Sequence of chain 1.B:
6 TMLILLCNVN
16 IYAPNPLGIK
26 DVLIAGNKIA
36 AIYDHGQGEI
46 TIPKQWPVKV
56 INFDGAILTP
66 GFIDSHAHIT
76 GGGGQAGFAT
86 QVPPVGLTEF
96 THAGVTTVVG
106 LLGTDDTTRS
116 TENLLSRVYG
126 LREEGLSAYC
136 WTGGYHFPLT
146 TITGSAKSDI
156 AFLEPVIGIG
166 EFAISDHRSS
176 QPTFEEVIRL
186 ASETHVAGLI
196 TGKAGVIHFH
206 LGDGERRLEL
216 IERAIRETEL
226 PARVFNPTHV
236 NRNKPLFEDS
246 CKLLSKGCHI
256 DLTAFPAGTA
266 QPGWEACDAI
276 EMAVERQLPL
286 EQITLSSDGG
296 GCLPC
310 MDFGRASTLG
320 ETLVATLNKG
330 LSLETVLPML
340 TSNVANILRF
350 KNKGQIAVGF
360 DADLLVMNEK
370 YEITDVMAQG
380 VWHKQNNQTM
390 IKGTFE

The protein below binds the small molecule below.
Small molecule (SMILES): N[C@H](CC(=O)O)C(=O)O

Binding-site contacts:
Ligand atom OD1 contacts residue PRO299 of chain 1.B at 3.2 Å.
Ligand atom OXT contacts residue THR109 of chain 1.B at 3.1 Å (h-bond).
Ligand atom O contacts residue GLN80 of chain 1.B at 3.4 Å (h-bond).
Ligand atom CB contacts residue DLY1 of chain 1.J at 2.4 Å.
Ligand atom C contacts residue GLY78 of chain 1.B at 3.8 Å.
Ligand atom OXT contacts residue GLN80 of chain 1.B at 3.0 Å (h-bond).
Ligand atom N contacts residue HIS73 of chain 1.B at 3.1 Å (h-bond).
Ligand atom CG contacts residue CYS297 of chain 1.B at 3.5 Å (hydrophobic).
Ligand atom N contacts residue ASP293 of chain 1.B at 3.6 Å.
Ligand atom CB contacts residue GLN80 of chain 1.B at 3.2 Å.
Ligand atom CA contacts residue DLY1 of chain 1.J at 3.0 Å.
Ligand atom OXT contacts residue GLY108 of chain 1.B at 3.6 Å.
Ligand atom OD1 contacts residue DLY1 of chain 1.J at 2.3 Å (h-bond).
Ligand atom C contacts residue HIS73 of chain 1.B at 4.1 Å.
Ligand atom O contacts residue GLY296 of chain 1.B at 3.6 Å.
Ligand atom OD1 contacts residue GLN80 of chain 1.B at 3.4 Å (h-bond).
Ligand atom CG contacts residue TYR140 of chain 1.B at 3.6 Å (hydrophobic).
Ligand atom CA contacts residue CYS297 of chain 1.B at 3.4 Å (hydrophobic).
Ligand atom CB contacts residue TYR140 of chain 1.B at 3.3 Å (hydrophobic).
Ligand atom C contacts residue CYS297 of chain 1.B at 4.1 Å (hydrophobic).
Ligand atom CG contacts residue GLN80 of chain 1.B at 3.7 Å.
Ligand atom CB contacts residue CYS297 of chain 1.B at 4.1 Å (hydrophobic).
Ligand atom CG contacts residue PRO299 of chain 1.B at 4.1 Å (hydrophobic).
Ligand atom CA contacts residue ZN1 of chain 1.G at 3.8 Å.
Ligand atom N contacts residue ZN1 of chain 1.G at 2.5 Å.
Ligand atom N contacts residue DLY1 of chain 1.J at 3.1 Å (h-bond).
Ligand atom OD1 contacts residue ARG173 of chain 1.B at 2.9 Å (salt-bridge).
Ligand atom CG contacts residue DLY1 of chain 1.J at 1.4 Å.
Ligand atom CB contacts residue THR109 of chain 1.B at 3.5 Å.
Ligand atom OXT contacts residue HIS73 of chain 1.B at 4.1 Å.
Ligand atom N contacts residue GLU166 of chain 1.B at 3.4 Å (salt-bridge).
Ligand atom C contacts residue GLN80 of chain 1.B at 3.0 Å.
Ligand atom CG contacts residue ARG173 of chain 1.B at 3.6 Å.
Ligand atom N contacts residue CYS297 of chain 1.B at 4.1 Å.
Ligand atom CA contacts residue GLN80 of chain 1.B at 3.5 Å.
Ligand atom O contacts residue CYS297 of chain 1.B at 3.1 Å (h-bond).
Ligand atom O contacts residue GLY78 of chain 1.B at 2.8 Å (h-bond).
Ligand atom OD1 contacts residue CYS297 of chain 1.B at 3.5 Å (h-bond).
Ligand atom CA contacts residue HIS73 of chain 1.B at 4.1 Å.
Ligand atom O contacts residue GLY77 of chain 1.B at 3.6 Å.